Sequence of chain 1.B:
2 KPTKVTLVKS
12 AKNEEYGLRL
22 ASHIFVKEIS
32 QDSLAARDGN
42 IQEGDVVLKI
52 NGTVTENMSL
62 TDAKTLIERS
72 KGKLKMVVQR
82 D

Sequence of chain 1.A:
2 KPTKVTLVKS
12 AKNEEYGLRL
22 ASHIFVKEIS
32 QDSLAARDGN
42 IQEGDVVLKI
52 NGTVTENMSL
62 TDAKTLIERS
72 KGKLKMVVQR

Binding-site contacts:
Ligand atom O contacts residue LEU21 of chain 1.B at 2.7 Å (h-bond).
Ligand atom CG1 contacts residue LEU19 of chain 1.B at 3.6 Å (hydrophobic).
Ligand atom N contacts residue LEU19 of chain 1.B at 3.0 Å (h-bond).
Ligand atom NH1 contacts residue VAL55 of chain 1.B at 3.7 Å.
Ligand atom CG contacts residue ARG20 of chain 1.B at 3.6 Å.
Ligand atom CZ contacts residue VAL55 of chain 1.B at 3.7 Å (hydrophobic).
Ligand atom N contacts residue LEU21 of chain 1.B at 2.9 Å (h-bond).
Ligand atom CD contacts residue ASN58 of chain 1.B at 3.4 Å.
Ligand atom OE2 contacts residue ARG20 of chain 1.B at 3.3 Å (salt-bridge).
Ligand atom CD contacts residue ARG20 of chain 1.B at 3.4 Å.
Ligand atom CB contacts residue ARG20 of chain 1.B at 3.6 Å.
Ligand atom CA contacts residue LEU19 of chain 1.B at 3.5 Å (hydrophobic).
Ligand atom CD1 contacts residue LEU21 of chain 1.B at 3.6 Å (hydrophobic).
Ligand atom CG1 contacts residue LEU21 of chain 1.B at 3.5 Å (hydrophobic).
Ligand atom NE contacts residue ASN58 of chain 1.B at 3.4 Å (h-bond).
Ligand atom CG contacts residue ASN58 of chain 1.B at 3.6 Å.
Ligand atom CD1 contacts residue LYS65 of chain 1.A at 3.7 Å.
Ligand atom OD2 contacts residue ARG20 of chain 1.B at 3.6 Å.
Ligand atom CA contacts residue LEU21 of chain 1.B at 3.7 Å (hydrophobic).
Ligand atom OD1 contacts residue ASN58 of chain 1.B at 2.7 Å (h-bond).
Ligand atom OD2 contacts residue LYS28 of chain 1.A at 2.8 Å (salt-bridge).
Ligand atom OD2 contacts residue ASN58 of chain 1.B at 2.8 Å (h-bond).
Ligand atom O contacts residue GLU16 of chain 1.B at 3.5 Å.
Ligand atom C contacts residue LEU19 of chain 1.B at 3.7 Å (hydrophobic).
Ligand atom OXT contacts residue LEU19 of chain 1.B at 3.3 Å (h-bond).
Ligand atom OXT contacts residue GLY18 of chain 1.B at 3.1 Å (h-bond).
Ligand atom OD1 contacts residue LYS28 of chain 1.A at 2.7 Å (salt-bridge).
Ligand atom OXT contacts residue TYR17 of chain 1.B at 3.2 Å (h-bond).
Ligand atom O contacts residue ARG20 of chain 1.B at 3.4 Å.
Ligand atom O contacts residue LEU61 of chain 1.A at 3.4 Å.
Ligand atom OXT contacts residue GLU16 of chain 1.B at 3.7 Å.
Ligand atom O contacts residue LYS28 of chain 1.A at 2.9 Å (salt-bridge).
Ligand atom NH2 contacts residue VAL55 of chain 1.B at 3.2 Å.
Ligand atom C contacts residue TYR17 of chain 1.B at 3.4 Å (hydrophobic).
Ligand atom OE1 contacts residue ARG20 of chain 1.B at 3.5 Å (salt-bridge).
Ligand atom CG contacts residue LYS28 of chain 1.A at 3.1 Å.
Ligand atom N contacts residue ASN58 of chain 1.B at 3.8 Å.
Ligand atom O contacts residue TYR17 of chain 1.B at 2.7 Å (h-bond).
Ligand atom CA contacts residue LEU21 of chain 1.B at 3.7 Å (hydrophobic).
Ligand atom O contacts residue LEU19 of chain 1.B at 3.5 Å (h-bond).

A protein and the small-molecule ligand that binds it are described below.
Small molecule (SMILES): CC[C@H](C)[C@H](NC(=O)[C@H](CCC(=O)O)NC(=O)[C@H](CC(C)C)NC(=O)[C@H](CC(=O)O)NC(=O)[C@H](CC(=O)O)NC(=O)[C@@H]1CCCN1C(=O)[C@H](CCCN=C(N)N)NC(=O)[C@@H]1CCCN1C(=O)[C@@H](N)CCCN=C(N)N)C(=O)O